The small molecule below binds the protein below.
Small molecule (SMILES): Cc1cc(CCCCCOc2c(Cl)cc(C3=NCCO3)cc2Cl)on1

Binding-site contacts:
Ligand atom N3A contacts residue ALA24 of chain 5.C at 3.8 Å.
Ligand atom C4 contacts residue TYR197 of chain 5.A at 3.6 Å (hydrophobic).
Ligand atom C4A contacts residue ALA150 of chain 5.A at 3.9 Å (hydrophobic).
Ligand atom C4A contacts residue SER175 of chain 5.A at 3.6 Å.
Ligand atom N2 contacts residue MET221 of chain 5.A at 3.9 Å.
Ligand atom CL1 contacts residue VAL188 of chain 5.A at 3.7 Å.
Ligand atom O1 contacts residue MET221 of chain 5.A at 3.4 Å (h-bond).
Ligand atom O1 contacts residue LEU106 of chain 5.A at 3.7 Å.
Ligand atom C5 contacts residue MET221 of chain 5.A at 3.9 Å (hydrophobic).
Ligand atom N2 contacts residue ASN219 of chain 5.A at 3.5 Å (h-bond).
Ligand atom CL2 contacts residue ILE104 of chain 5.A at 3.4 Å.
Ligand atom C1C contacts residue TYR128 of chain 5.A at 3.6 Å (hydrophobic).
Ligand atom C1C contacts residue LEU106 of chain 5.A at 3.9 Å (hydrophobic).
Ligand atom C4A contacts residue VAL176 of chain 5.A at 3.9 Å (hydrophobic).
Ligand atom CL1 contacts residue LEU25 of chain 5.C at 3.5 Å.
Ligand atom C5C contacts residue TYR152 of chain 5.A at 3.8 Å (hydrophobic).
Ligand atom C2A contacts residue PHE186 of chain 5.A at 3.6 Å (hydrophobic).
Ligand atom C5A contacts residue VAL176 of chain 5.A at 3.8 Å (hydrophobic).
Ligand atom C4A contacts residue PRO174 of chain 5.A at 3.2 Å (hydrophobic).
Ligand atom C3C contacts residue ILE104 of chain 5.A at 3.6 Å (hydrophobic).
Ligand atom O1B contacts residue VAL188 of chain 5.A at 3.8 Å.
Ligand atom C3B contacts residue ALA24 of chain 5.C at 4.0 Å (hydrophobic).
Ligand atom C5B contacts residue PHE186 of chain 5.A at 3.8 Å (hydrophobic).
Ligand atom CL2 contacts residue MET224 of chain 5.A at 3.2 Å.
Ligand atom N3A contacts residue PRO174 of chain 5.A at 3.3 Å (h-bond).
Ligand atom C4B contacts residue TYR152 of chain 5.A at 3.7 Å (hydrophobic).
Ligand atom C3B contacts residue TYR152 of chain 5.A at 3.9 Å (hydrophobic).
Ligand atom C31 contacts residue TYR197 of chain 5.A at 3.6 Å (hydrophobic).
Ligand atom C31 contacts residue ASN219 of chain 5.A at 3.7 Å.
Ligand atom O1A contacts residue PHE186 of chain 5.A at 3.4 Å.
Ligand atom C5A contacts residue ALA150 of chain 5.A at 3.4 Å (hydrophobic).
Ligand atom C2C contacts residue MET221 of chain 5.A at 3.3 Å (hydrophobic).
Ligand atom C3C contacts residue TYR128 of chain 5.A at 3.8 Å (hydrophobic).
Ligand atom CL2 contacts residue TYR128 of chain 5.A at 3.4 Å.
Ligand atom O1A contacts residue MET224 of chain 5.A at 3.9 Å.
Ligand atom C2C contacts residue ILE104 of chain 5.A at 3.9 Å (hydrophobic).
Ligand atom C5B contacts residue MET224 of chain 5.A at 3.8 Å (hydrophobic).
Ligand atom C4B contacts residue PHE186 of chain 5.A at 3.6 Å (hydrophobic).
Ligand atom C4C contacts residue VAL191 of chain 5.A at 3.7 Å (hydrophobic).
Ligand atom C5 contacts residue LEU106 of chain 5.A at 3.7 Å (hydrophobic).

Sequence of chain 1.C:
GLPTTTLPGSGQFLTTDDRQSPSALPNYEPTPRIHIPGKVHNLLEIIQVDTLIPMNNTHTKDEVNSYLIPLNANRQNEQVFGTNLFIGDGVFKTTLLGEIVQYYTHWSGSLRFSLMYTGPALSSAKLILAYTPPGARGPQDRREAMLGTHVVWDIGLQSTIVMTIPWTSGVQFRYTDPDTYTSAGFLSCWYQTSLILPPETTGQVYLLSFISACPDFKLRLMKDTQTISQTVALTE

Sequence of chain 5.A:
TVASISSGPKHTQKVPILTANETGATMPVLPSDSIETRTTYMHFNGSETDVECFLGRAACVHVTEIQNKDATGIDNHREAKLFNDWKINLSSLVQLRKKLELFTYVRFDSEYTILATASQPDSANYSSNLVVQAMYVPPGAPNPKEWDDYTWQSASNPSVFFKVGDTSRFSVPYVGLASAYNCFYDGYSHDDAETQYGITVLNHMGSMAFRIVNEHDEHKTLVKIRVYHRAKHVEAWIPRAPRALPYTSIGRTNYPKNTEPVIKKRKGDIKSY

Sequence of chain 5.C:
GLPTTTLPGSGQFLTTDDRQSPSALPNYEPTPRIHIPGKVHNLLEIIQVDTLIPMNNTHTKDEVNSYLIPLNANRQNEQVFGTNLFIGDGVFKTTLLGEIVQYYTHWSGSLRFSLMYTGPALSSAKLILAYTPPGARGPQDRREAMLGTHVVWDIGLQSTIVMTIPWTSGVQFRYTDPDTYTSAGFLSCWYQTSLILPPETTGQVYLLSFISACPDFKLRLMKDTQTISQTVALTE